This small molecule binds to this protein.
Small molecule (SMILES): CC(=O)N[C@@H]1[C@@H](O)[C@H](O)[C@@H](CO)O[C@H]1O

Sequence of chain 1.B:
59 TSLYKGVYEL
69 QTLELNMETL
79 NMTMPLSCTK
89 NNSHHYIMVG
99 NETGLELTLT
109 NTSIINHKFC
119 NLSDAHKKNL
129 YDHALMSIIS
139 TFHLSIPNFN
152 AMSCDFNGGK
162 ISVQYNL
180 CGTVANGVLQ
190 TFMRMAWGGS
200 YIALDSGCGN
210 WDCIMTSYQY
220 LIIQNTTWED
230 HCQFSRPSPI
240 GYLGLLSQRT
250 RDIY

Binding-site contacts:
Ligand atom C8 contacts residue ASN99 of chain 1.B at 3.6 Å.
Ligand atom C2 contacts residue ASN99 of chain 1.B at 2.4 Å.
Ligand atom C7 contacts residue ASN99 of chain 1.B at 3.3 Å.
Ligand atom N2 contacts residue ASN99 of chain 1.B at 2.8 Å (h-bond).
Ligand atom C1 contacts residue ASN99 of chain 1.B at 1.4 Å.
Ligand atom C3 contacts residue ASN99 of chain 1.B at 3.7 Å.
Ligand atom N2 contacts residue GLU100 of chain 1.B at 3.9 Å.
Ligand atom C7 contacts residue GLU100 of chain 1.B at 4.3 Å.
Ligand atom C5 contacts residue ASN99 of chain 1.B at 3.7 Å.
Ligand atom C4 contacts residue ASN99 of chain 1.B at 4.2 Å.
Ligand atom O7 contacts residue ASN99 of chain 1.B at 3.4 Å (h-bond).
Ligand atom C8 contacts residue GLU100 of chain 1.B at 3.7 Å.
Ligand atom O5 contacts residue ASN99 of chain 1.B at 2.4 Å (h-bond).
Ligand atom C6 contacts residue MET80 of chain 1.B at 4.3 Å (hydrophobic).
Ligand atom O6 contacts residue MET80 of chain 1.B at 3.9 Å.